Sequence of chain 1.E:
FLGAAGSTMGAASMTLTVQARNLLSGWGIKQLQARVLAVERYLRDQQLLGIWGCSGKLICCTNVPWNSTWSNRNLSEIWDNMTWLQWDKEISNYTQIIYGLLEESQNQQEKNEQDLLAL

The protein below binds the small molecule below.
Small molecule (SMILES): CC(=O)N[C@@H]1[C@@H](O)[C@H](O)[C@@H](CO)O[C@H]1O

Binding-site contacts:
Ligand atom C7 contacts residue GLY16 of chain 1.E at 4.4 Å.
Ligand atom C5 contacts residue ASN93 of chain 1.F at 3.9 Å.
Ligand atom N2 contacts residue ASN93 of chain 1.F at 2.9 Å (h-bond).
Ligand atom C8 contacts residue ASN93 of chain 1.F at 4.2 Å.
Ligand atom C1 contacts residue ASN93 of chain 1.F at 1.5 Å.
Ligand atom O5 contacts residue ASN93 of chain 1.F at 2.5 Å (h-bond).
Ligand atom C7 contacts residue SER17 of chain 1.E at 4.2 Å.
Ligand atom O7 contacts residue GLY16 of chain 1.E at 4.1 Å.
Ligand atom C3 contacts residue ASN93 of chain 1.F at 3.9 Å.
Ligand atom C4 contacts residue ASN93 of chain 1.F at 4.4 Å.
Ligand atom O7 contacts residue ASN93 of chain 1.F at 4.0 Å.
Ligand atom O7 contacts residue SER17 of chain 1.E at 3.6 Å.
Ligand atom C8 contacts residue GLY16 of chain 1.E at 4.4 Å.
Ligand atom C8 contacts residue SER17 of chain 1.E at 4.0 Å.
Ligand atom C2 contacts residue ASN93 of chain 1.F at 2.5 Å.
Ligand atom C7 contacts residue ASN93 of chain 1.F at 3.6 Å.
Ligand atom N2 contacts residue GLU92 of chain 1.F at 4.3 Å.
Ligand atom C8 contacts residue GLU92 of chain 1.F at 3.5 Å.
Ligand atom C7 contacts residue GLU92 of chain 1.F at 4.3 Å.

Sequence of chain 1.F:
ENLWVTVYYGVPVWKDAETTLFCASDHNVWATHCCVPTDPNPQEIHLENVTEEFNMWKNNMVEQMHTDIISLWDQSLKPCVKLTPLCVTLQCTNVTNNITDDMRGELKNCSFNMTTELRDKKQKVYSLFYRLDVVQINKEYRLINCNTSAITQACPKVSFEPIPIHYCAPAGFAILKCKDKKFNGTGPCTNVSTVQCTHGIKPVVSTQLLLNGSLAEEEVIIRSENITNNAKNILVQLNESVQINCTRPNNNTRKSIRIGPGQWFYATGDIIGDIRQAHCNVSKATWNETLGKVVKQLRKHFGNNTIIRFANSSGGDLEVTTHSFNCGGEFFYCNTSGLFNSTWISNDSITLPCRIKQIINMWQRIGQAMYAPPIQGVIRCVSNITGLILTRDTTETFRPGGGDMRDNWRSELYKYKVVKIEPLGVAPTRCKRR